Sequence of chain 2.B:
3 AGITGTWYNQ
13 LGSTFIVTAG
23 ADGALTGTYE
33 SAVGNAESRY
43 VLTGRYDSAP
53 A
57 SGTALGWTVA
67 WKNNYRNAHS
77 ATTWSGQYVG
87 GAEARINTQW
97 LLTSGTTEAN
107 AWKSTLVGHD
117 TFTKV

This protein binds this small molecule.
Small molecule (SMILES): CC(C)(C)c1cc(/N=N/c2ccccc2C(=O)O)ccc1O

Binding-site contacts:
Ligand atom C5 contacts residue TRP96 of chain 2.B at 3.2 Å (hydrophobic).
Ligand atom C3 contacts residue ASP116 of chain 2.B at 3.2 Å.
Ligand atom C4 contacts residue TRP80 of chain 2.B at 3.6 Å (hydrophobic).
Ligand atom CHV contacts residue TRP67 of chain 2.B at 2.9 Å (hydrophobic).
Ligand atom CT3 contacts residue VAL35 of chain 2.B at 3.5 Å (hydrophobic).
Ligand atom CT3 contacts residue ASN37 of chain 2.B at 3.1 Å.
Ligand atom O4' contacts residue ASN37 of chain 2.B at 2.5 Å (h-bond).
Ligand atom CHV contacts residue VAL35 of chain 2.B at 3.5 Å (hydrophobic).
Ligand atom CHW contacts residue ASN37 of chain 2.B at 2.4 Å.
Ligand atom C contacts residue SER33 of chain 2.B at 3.6 Å.
Ligand atom CHX contacts residue GLY36 of chain 2.B at 2.6 Å.
Ligand atom C6 contacts residue TRP108 of chain 1.A at 3.7 Å (hydrophobic).
Ligand atom CHW contacts residue ALA38 of chain 2.B at 2.6 Å (hydrophobic).
Ligand atom C3' contacts residue ASN37 of chain 2.B at 3.5 Å.
Ligand atom C1' contacts residue TRP67 of chain 2.B at 3.7 Å (hydrophobic).
Ligand atom O contacts residue SER15 of chain 2.B at 2.4 Å (h-bond).
Ligand atom CHV contacts residue ALA38 of chain 2.B at 2.6 Å (hydrophobic).
Ligand atom C4 contacts residue TRP96 of chain 2.B at 3.3 Å (hydrophobic).
Ligand atom O4' contacts residue ALA74 of chain 2.B at 3.2 Å.
Ligand atom C4 contacts residue ASP116 of chain 2.B at 3.1 Å.
Ligand atom OXT contacts residue SER33 of chain 2.B at 2.5 Å (h-bond).
Ligand atom N1 contacts residue TRP67 of chain 2.B at 3.5 Å.
Ligand atom C3 contacts residue TRP80 of chain 2.B at 3.5 Å (hydrophobic).
Ligand atom C3 contacts residue TYR31 of chain 2.B at 3.5 Å (hydrophobic).
Ligand atom C2' contacts residue TRP67 of chain 2.B at 3.6 Å (hydrophobic).
Ligand atom CHW contacts residue TYR42 of chain 2.B at 3.5 Å (hydrophobic).
Ligand atom CHX contacts residue ALA38 of chain 2.B at 2.3 Å (hydrophobic).
Ligand atom O contacts residue TYR31 of chain 2.B at 2.4 Å (h-bond).
Ligand atom CT3 contacts residue ALA38 of chain 2.B at 2.7 Å (hydrophobic).
Ligand atom CHV contacts residue SER33 of chain 2.B at 3.4 Å.
Ligand atom OXT contacts residue SER15 of chain 2.B at 3.6 Å (h-bond).
Ligand atom N1' contacts residue TRP67 of chain 2.B at 3.5 Å.
Ligand atom C contacts residue SER15 of chain 2.B at 3.4 Å.
Ligand atom O contacts residue ASN11 of chain 2.B at 3.0 Å (h-bond).
Ligand atom CHX contacts residue VAL35 of chain 2.B at 2.5 Å (hydrophobic).
Ligand atom C4' contacts residue ASN37 of chain 2.B at 3.1 Å.
Ligand atom C contacts residue TYR31 of chain 2.B at 3.4 Å (hydrophobic).
Ligand atom CHX contacts residue ASN37 of chain 2.B at 2.7 Å.
Ligand atom C6' contacts residue LEU98 of chain 2.B at 3.5 Å (hydrophobic).
Ligand atom OXT contacts residue VAL35 of chain 2.B at 3.3 Å.

Sequence of chain 1.A:
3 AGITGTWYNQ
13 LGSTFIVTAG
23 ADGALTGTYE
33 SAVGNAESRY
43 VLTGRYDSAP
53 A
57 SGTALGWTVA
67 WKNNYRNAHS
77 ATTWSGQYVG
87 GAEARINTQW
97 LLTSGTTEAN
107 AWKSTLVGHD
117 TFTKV